Binding-site contacts:
Ligand atom O2 contacts residue MET105 of chain 1.B at 3.4 Å.
Ligand atom C2' contacts residue TYR106 of chain 1.B at 3.8 Å (hydrophobic).
Ligand atom O3' contacts residue GLU217 of chain 1.B at 2.6 Å (salt-bridge).
Ligand atom C5' contacts residue GLU73 of chain 1.B at 3.4 Å.
Ligand atom O2 contacts residue PHE116 of chain 1.B at 3.5 Å.
Ligand atom C2' contacts residue ILE50 of chain 1.B at 3.9 Å (hydrophobic).
Ligand atom N4 contacts residue PHE157 of chain 1.B at 3.6 Å.
Ligand atom C3' contacts residue GLU217 of chain 1.B at 3.3 Å.
Ligand atom O4' contacts residue TRP78 of chain 1.B at 3.5 Å.
Ligand atom O5' contacts residue GLU73 of chain 1.B at 2.6 Å (salt-bridge).
Ligand atom O5' contacts residue ARG148 of chain 1.B at 3.1 Å (salt-bridge).
Ligand atom C2 contacts residue GLN117 of chain 1.B at 3.8 Å.
Ligand atom N4 contacts residue ASP153 of chain 1.B at 2.8 Å (salt-bridge).
Ligand atom F2 contacts residue PHE157 of chain 1.B at 3.7 Å.
Ligand atom O2 contacts residue PHE157 of chain 1.B at 3.7 Å.
Ligand atom C5 contacts residue ASP153 of chain 1.B at 3.8 Å.
Ligand atom N4 contacts residue GLN117 of chain 1.B at 3.0 Å (h-bond).
Ligand atom C6 contacts residue TRP78 of chain 1.B at 3.9 Å (hydrophobic).
Ligand atom F2 contacts residue TYR106 of chain 1.B at 2.9 Å.
Ligand atom C6 contacts residue GLU73 of chain 1.B at 3.6 Å.
Ligand atom F1 contacts residue ARG148 of chain 1.B at 2.9 Å.
Ligand atom C4 contacts residue GLN117 of chain 1.B at 3.8 Å.
Ligand atom C6 contacts residue ARG148 of chain 1.B at 3.6 Å.
Ligand atom N3 contacts residue PHE157 of chain 1.B at 3.4 Å.
Ligand atom C5' contacts residue ARG214 of chain 1.B at 3.8 Å.
Ligand atom C3' contacts residue TYR106 of chain 1.B at 3.8 Å (hydrophobic).
Ligand atom C4 contacts residue PHE157 of chain 1.B at 3.6 Å (hydrophobic).
Ligand atom F1 contacts residue PHE157 of chain 1.B at 3.6 Å.
Ligand atom C5 contacts residue GLU73 of chain 1.B at 3.7 Å.
Ligand atom F1 contacts residue ILE50 of chain 1.B at 3.7 Å.
Ligand atom O2 contacts residue GLN117 of chain 1.B at 3.7 Å.
Ligand atom O3' contacts residue TYR106 of chain 1.B at 2.8 Å (h-bond).
Ligand atom C2 contacts residue PHE116 of chain 1.B at 3.5 Å (hydrophobic).
Ligand atom O4' contacts residue LEU102 of chain 1.B at 3.6 Å.
Ligand atom N3 contacts residue PHE116 of chain 1.B at 3.5 Å.
Ligand atom F2 contacts residue ILE50 of chain 1.B at 3.1 Å.
Ligand atom C4 contacts residue ASP153 of chain 1.B at 3.7 Å.
Ligand atom C2 contacts residue PHE157 of chain 1.B at 3.5 Å (hydrophobic).
Ligand atom N3 contacts residue GLN117 of chain 1.B at 3.0 Å (h-bond).
Ligand atom C4' contacts residue GLU217 of chain 1.B at 3.7 Å.

Sequence of chain 1.B:
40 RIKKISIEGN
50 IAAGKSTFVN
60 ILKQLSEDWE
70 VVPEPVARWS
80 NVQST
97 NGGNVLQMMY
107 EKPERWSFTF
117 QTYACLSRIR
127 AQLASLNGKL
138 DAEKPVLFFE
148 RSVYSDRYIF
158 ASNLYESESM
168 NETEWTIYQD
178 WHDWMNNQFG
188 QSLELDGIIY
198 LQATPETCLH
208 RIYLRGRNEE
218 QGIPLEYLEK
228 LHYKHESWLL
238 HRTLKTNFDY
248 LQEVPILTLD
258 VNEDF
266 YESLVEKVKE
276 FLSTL

A protein and the small-molecule ligand that binds it are described below.
Small molecule (SMILES): Nc1ccn([C@@H]2O[C@H](CO)[C@@H](O)C2(F)F)c(=O)n1